Sequence of chain 1.A:
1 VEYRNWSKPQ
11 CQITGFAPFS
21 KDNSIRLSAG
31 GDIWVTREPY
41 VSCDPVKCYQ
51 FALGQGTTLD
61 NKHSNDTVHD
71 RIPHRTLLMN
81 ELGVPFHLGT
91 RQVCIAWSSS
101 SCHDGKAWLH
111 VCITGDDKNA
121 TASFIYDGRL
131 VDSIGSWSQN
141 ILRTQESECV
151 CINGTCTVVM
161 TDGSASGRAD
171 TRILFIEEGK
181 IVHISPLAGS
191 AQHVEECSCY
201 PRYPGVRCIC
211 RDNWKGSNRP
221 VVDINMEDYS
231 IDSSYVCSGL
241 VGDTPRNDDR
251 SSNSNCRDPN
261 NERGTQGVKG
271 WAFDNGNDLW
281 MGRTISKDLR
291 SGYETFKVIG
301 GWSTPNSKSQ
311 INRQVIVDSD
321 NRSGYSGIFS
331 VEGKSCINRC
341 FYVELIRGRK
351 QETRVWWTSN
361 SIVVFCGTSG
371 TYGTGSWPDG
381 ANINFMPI

Sequence of chain 2.B:
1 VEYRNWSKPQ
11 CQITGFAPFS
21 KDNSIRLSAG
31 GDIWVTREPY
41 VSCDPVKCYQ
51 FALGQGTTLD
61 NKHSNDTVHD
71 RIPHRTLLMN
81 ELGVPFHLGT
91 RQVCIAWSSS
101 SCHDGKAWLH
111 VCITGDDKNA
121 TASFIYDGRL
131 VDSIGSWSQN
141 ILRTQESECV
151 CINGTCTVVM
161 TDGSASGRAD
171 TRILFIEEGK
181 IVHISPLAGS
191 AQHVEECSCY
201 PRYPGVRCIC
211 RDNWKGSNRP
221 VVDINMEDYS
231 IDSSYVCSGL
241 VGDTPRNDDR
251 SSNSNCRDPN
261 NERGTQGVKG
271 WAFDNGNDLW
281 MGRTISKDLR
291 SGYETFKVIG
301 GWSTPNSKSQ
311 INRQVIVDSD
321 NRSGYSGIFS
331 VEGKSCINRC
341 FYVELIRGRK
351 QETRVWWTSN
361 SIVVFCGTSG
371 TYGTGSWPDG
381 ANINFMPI

Binding-site contacts:
Ligand atom C5 contacts residue THR374 of chain 1.A at 2.9 Å.
Ligand atom C2 contacts residue ASN119 of chain 2.B at 2.4 Å.
Ligand atom O5 contacts residue ASN119 of chain 2.B at 2.5 Å (h-bond).
Ligand atom O4 contacts residue SER319 of chain 1.A at 3.7 Å.
Ligand atom O3 contacts residue SER319 of chain 1.A at 3.1 Å (h-bond).
Ligand atom C6 contacts residue ASP116 of chain 2.B at 3.1 Å.
Ligand atom C3 contacts residue ASN119 of chain 2.B at 3.6 Å.
Ligand atom C6 contacts residue SER319 of chain 1.A at 4.1 Å.
Ligand atom C1 contacts residue ASN119 of chain 2.B at 1.4 Å.
Ligand atom O7 contacts residue ASN119 of chain 2.B at 3.4 Å (h-bond).
Ligand atom O6 contacts residue ASP320 of chain 1.A at 3.4 Å (salt-bridge).
Ligand atom O4 contacts residue ASP318 of chain 1.A at 3.3 Å (salt-bridge).
Ligand atom C2 contacts residue THR374 of chain 1.A at 3.5 Å.
Ligand atom C4 contacts residue ASN119 of chain 2.B at 3.9 Å.
Ligand atom C3 contacts residue THR374 of chain 1.A at 3.6 Å.
Ligand atom C5 contacts residue ASP320 of chain 1.A at 3.1 Å.
Ligand atom O7 contacts residue TYR372 of chain 1.A at 3.7 Å.
Ligand atom O4 contacts residue ASP320 of chain 1.A at 2.7 Å (salt-bridge).
Ligand atom O6 contacts residue THR374 of chain 1.A at 3.4 Å.
Ligand atom O5 contacts residue THR374 of chain 1.A at 2.3 Å.
Ligand atom N2 contacts residue THR374 of chain 1.A at 3.1 Å.
Ligand atom N2 contacts residue ASN119 of chain 2.B at 3.3 Å (h-bond).
Ligand atom C6 contacts residue THR374 of chain 1.A at 3.2 Å.
Ligand atom O7 contacts residue THR374 of chain 1.A at 3.4 Å (h-bond).
Ligand atom O6 contacts residue ASP116 of chain 2.B at 3.1 Å (salt-bridge).
Ligand atom C1 contacts residue GLY373 of chain 1.A at 3.6 Å.
Ligand atom C3 contacts residue ASP318 of chain 1.A at 4.0 Å.
Ligand atom O5 contacts residue GLY373 of chain 1.A at 4.0 Å.
Ligand atom C8 contacts residue THR374 of chain 1.A at 2.4 Å.
Ligand atom C7 contacts residue ASN119 of chain 2.B at 3.7 Å.
Ligand atom C6 contacts residue ASP320 of chain 1.A at 3.8 Å.
Ligand atom O3 contacts residue ASP318 of chain 1.A at 3.5 Å.
Ligand atom C4 contacts residue ASP320 of chain 1.A at 3.3 Å.
Ligand atom C7 contacts residue THR374 of chain 1.A at 3.4 Å.
Ligand atom C5 contacts residue ASN119 of chain 2.B at 3.6 Å.
Ligand atom C4 contacts residue SER319 of chain 1.A at 3.4 Å.
Ligand atom O6 contacts residue SER319 of chain 1.A at 2.9 Å (h-bond).
Ligand atom O7 contacts residue GLY373 of chain 1.A at 3.1 Å (h-bond).
Ligand atom C1 contacts residue THR374 of chain 1.A at 2.8 Å.
Ligand atom C6 contacts residue ASN119 of chain 2.B at 3.7 Å.

The protein below binds the small molecule below.
Small molecule (SMILES): CC(=O)N[C@H]1[C@H](O[C@H]2[C@H](O)[C@@H](NC(C)=O)CO[C@@H]2CO)O[C@H](CO)[C@@H](O[C@@H]2O[C@H](CO[C@H]3O[C@H](CO)[C@@H](O)[C@H](O)[C@@H]3O)[C@@H](O)[C@H](O[C@H]3O[C@H](CO)[C@@H](O)[C@H](O)[C@@H]3O[C@@H]3O[C@H](CO)[C@@H](O)[C@H](O)[C@@H]3O)[C@@H]2O)[C@@H]1O